Binding-site contacts:
Ligand atom C2 contacts residue ASN58 of chain 1.C at 2.5 Å.
Ligand atom O5 contacts residue ASN58 of chain 1.C at 2.5 Å (h-bond).
Ligand atom C5 contacts residue ASN58 of chain 1.C at 3.7 Å.
Ligand atom C8 contacts residue GLU272 of chain 1.C at 3.7 Å.
Ligand atom N2 contacts residue ASN58 of chain 1.C at 2.9 Å (h-bond).
Ligand atom C1 contacts residue ASN58 of chain 1.C at 1.4 Å.
Ligand atom C7 contacts residue ASN58 of chain 1.C at 3.8 Å.
Ligand atom C3 contacts residue ASN58 of chain 1.C at 3.8 Å.
Ligand atom O7 contacts residue ASN58 of chain 1.C at 4.3 Å.
Ligand atom C4 contacts residue ASN58 of chain 1.C at 4.3 Å.

Sequence of chain 1.C:
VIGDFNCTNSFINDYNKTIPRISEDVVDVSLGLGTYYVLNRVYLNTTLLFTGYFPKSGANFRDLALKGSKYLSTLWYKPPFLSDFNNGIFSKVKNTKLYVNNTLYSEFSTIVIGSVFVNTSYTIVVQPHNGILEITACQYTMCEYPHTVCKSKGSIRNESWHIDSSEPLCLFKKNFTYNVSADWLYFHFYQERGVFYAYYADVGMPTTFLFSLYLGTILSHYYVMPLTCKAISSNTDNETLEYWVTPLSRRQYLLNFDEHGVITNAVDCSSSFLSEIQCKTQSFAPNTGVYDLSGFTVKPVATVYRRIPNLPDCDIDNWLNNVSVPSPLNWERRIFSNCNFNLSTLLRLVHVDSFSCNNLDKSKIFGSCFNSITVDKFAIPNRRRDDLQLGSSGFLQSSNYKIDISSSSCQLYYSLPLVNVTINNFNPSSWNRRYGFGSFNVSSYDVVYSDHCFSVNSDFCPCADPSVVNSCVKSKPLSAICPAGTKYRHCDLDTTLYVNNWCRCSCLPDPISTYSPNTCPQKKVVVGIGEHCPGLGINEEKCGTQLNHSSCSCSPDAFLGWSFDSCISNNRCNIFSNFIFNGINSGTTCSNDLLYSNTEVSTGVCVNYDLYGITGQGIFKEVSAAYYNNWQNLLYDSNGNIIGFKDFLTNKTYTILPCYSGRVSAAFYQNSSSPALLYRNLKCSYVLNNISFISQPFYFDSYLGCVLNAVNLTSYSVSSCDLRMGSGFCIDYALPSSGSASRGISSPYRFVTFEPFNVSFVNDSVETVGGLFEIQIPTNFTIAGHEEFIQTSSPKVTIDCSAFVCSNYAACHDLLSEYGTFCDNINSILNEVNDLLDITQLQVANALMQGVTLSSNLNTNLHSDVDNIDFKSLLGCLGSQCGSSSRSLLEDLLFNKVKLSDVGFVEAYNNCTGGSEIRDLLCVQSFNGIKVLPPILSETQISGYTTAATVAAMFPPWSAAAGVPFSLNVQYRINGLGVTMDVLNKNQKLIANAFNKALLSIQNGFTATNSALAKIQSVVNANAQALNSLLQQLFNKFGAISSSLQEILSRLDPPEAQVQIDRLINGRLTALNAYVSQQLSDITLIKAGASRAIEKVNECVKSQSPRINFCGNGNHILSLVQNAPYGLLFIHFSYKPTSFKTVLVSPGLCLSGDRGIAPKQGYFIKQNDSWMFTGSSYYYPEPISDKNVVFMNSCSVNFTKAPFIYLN

A protein and the small-molecule ligand that binds it are described below.
Small molecule (SMILES): CC(=O)N[C@@H]1[C@@H](O)[C@H](O)[C@@H](CO)O[C@H]1O